Sequence of chain 1.D:
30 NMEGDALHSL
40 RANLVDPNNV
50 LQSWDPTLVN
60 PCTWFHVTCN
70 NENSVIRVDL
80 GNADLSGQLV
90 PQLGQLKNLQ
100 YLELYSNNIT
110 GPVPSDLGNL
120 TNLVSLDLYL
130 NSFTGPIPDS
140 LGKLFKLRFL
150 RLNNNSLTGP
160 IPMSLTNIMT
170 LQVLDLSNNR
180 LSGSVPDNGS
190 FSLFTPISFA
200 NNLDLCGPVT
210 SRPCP

Binding-site contacts:
Ligand atom C2 contacts residue ASN177 of chain 1.D at 4.3 Å.
Ligand atom C8 contacts residue ASN153 of chain 1.D at 4.5 Å.
Ligand atom N2 contacts residue ASN153 of chain 1.D at 2.9 Å (h-bond).
Ligand atom C7 contacts residue LEU129 of chain 1.D at 3.9 Å (hydrophobic).
Ligand atom O5 contacts residue ASN177 of chain 1.D at 3.1 Å.
Ligand atom C4 contacts residue ASN153 of chain 1.D at 4.1 Å.
Ligand atom O6 contacts residue ASN153 of chain 1.D at 4.5 Å.
Ligand atom C1 contacts residue ASN153 of chain 1.D at 1.4 Å.
Ligand atom O5 contacts residue ASN153 of chain 1.D at 2.4 Å (h-bond).
Ligand atom O7 contacts residue ASN153 of chain 1.D at 3.7 Å.
Ligand atom C3 contacts residue ASN153 of chain 1.D at 3.8 Å.
Ligand atom O7 contacts residue LEU129 of chain 1.D at 3.5 Å.
Ligand atom C6 contacts residue ASN200 of chain 1.D at 4.3 Å.
Ligand atom C6 contacts residue ASN177 of chain 1.D at 3.7 Å.
Ligand atom C1 contacts residue ASN177 of chain 1.D at 3.2 Å.
Ligand atom C5 contacts residue ASN177 of chain 1.D at 3.3 Å.
Ligand atom C5 contacts residue ASN153 of chain 1.D at 3.7 Å.
Ligand atom C7 contacts residue ASN153 of chain 1.D at 3.4 Å.
Ligand atom C2 contacts residue ASN153 of chain 1.D at 2.4 Å.
Ligand atom C8 contacts residue LEU129 of chain 1.D at 4.1 Å (hydrophobic).

A small-molecule ligand and the protein it binds are described below.
Small molecule (SMILES): CC(=O)N[C@@H]1[C@@H](O)[C@H](O)[C@@H](CO)O[C@H]1O